This small molecule binds to this protein.
Small molecule (SMILES): CCC(=O)Nc1cc(-c2c[nH]c3ncnc(Nc4ccc(CN5C(=O)c6ccccc6C5=O)cc4)c23)ccc1OCCO

Binding-site contacts:
Ligand atom C2 contacts residue GLN102 of chain 1.B at 3.5 Å.
Ligand atom CAP contacts residue THR165 of chain 1.B at 3.5 Å.
Ligand atom N1 contacts residue LEU155 of chain 1.B at 3.4 Å.
Ligand atom OBN contacts residue LEU88 of chain 1.B at 3.7 Å.
Ligand atom N1 contacts residue ALA54 of chain 1.B at 3.4 Å.
Ligand atom C6 contacts residue LEU155 of chain 1.B at 3.5 Å (hydrophobic).
Ligand atom CBE contacts residue LEU88 of chain 1.B at 3.4 Å (hydrophobic).
Ligand atom OBO contacts residue PHE167 of chain 1.B at 3.5 Å (h-bond).
Ligand atom OBN contacts residue MET101 of chain 1.B at 3.6 Å (h-bond).
Ligand atom CAX contacts residue VAL37 of chain 1.B at 3.6 Å (hydrophobic).
Ligand atom CBL contacts residue CYS108 of chain 1.B at 1.8 Å (hydrophobic).
Ligand atom CBK contacts residue ASP111 of chain 1.B at 3.6 Å.
Ligand atom OBN contacts residue LEU99 of chain 1.B at 3.6 Å.
Ligand atom CAZ contacts residue MET101 of chain 1.B at 3.6 Å (hydrophobic).
Ligand atom C4 contacts residue MET104 of chain 1.B at 3.6 Å (hydrophobic).
Ligand atom CBE contacts residue CYS86 of chain 1.B at 3.2 Å (hydrophobic).
Ligand atom CBE contacts residue ARG87 of chain 1.B at 3.5 Å.
Ligand atom CAS contacts residue MET101 of chain 1.B at 3.5 Å (hydrophobic).
Ligand atom OBP contacts residue ARG152 of chain 1.B at 2.8 Å (salt-bridge).
Ligand atom OBO contacts residue ALA170 of chain 1.B at 3.1 Å.
Ligand atom CBD contacts residue LEU88 of chain 1.B at 3.5 Å (hydrophobic).
Ligand atom C2 contacts residue ALA54 of chain 1.B at 3.3 Å (hydrophobic).
Ligand atom CBK contacts residue CYS108 of chain 1.B at 2.8 Å (hydrophobic).
Ligand atom CBF contacts residue PHE167 of chain 1.B at 3.6 Å (hydrophobic).
Ligand atom N3 contacts residue MET104 of chain 1.B at 2.9 Å (h-bond).
Ligand atom CBF contacts residue CYS86 of chain 1.B at 3.2 Å (hydrophobic).
Ligand atom CBI contacts residue SER31 of chain 1.B at 3.4 Å.
Ligand atom OBO contacts residue THR165 of chain 1.B at 3.3 Å (h-bond).
Ligand atom CAS contacts residue VAL37 of chain 1.B at 3.6 Å (hydrophobic).
Ligand atom C2 contacts residue MET104 of chain 1.B at 3.3 Å (hydrophobic).
Ligand atom CBJ contacts residue CYS108 of chain 1.B at 3.4 Å (hydrophobic).
Ligand atom N1 contacts residue MET101 of chain 1.B at 3.2 Å.
Ligand atom NAC contacts residue MET104 of chain 1.B at 3.2 Å (h-bond).
Ligand atom OBQ contacts residue ARG152 of chain 1.B at 3.5 Å (salt-bridge).
Ligand atom OBO contacts residue ASP166 of chain 1.B at 2.8 Å (salt-bridge).
Ligand atom CBB contacts residue MET77 of chain 1.B at 3.6 Å (hydrophobic).
Ligand atom CBC contacts residue THR165 of chain 1.B at 3.5 Å.
Ligand atom CBG contacts residue MET77 of chain 1.B at 3.6 Å (hydrophobic).
Ligand atom CBD contacts residue ARG87 of chain 1.B at 3.7 Å.
Ligand atom OBQ contacts residue CYS108 of chain 1.B at 3.6 Å.

Sequence of chain 1.B:
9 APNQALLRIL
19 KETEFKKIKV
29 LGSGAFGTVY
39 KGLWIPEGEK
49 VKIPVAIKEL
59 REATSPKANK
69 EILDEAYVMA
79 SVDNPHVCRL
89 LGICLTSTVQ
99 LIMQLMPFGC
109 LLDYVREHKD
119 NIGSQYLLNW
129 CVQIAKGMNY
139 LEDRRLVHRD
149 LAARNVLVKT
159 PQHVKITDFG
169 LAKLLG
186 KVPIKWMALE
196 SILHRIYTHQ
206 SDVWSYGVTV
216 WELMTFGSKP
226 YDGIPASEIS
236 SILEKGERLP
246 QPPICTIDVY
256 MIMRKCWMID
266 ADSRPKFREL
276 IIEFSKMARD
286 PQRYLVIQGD